Binding-site contacts:
Ligand atom C7 contacts residue ASN771 of chain 1.C at 3.1 Å.
Ligand atom C8 contacts residue ASN771 of chain 1.C at 4.3 Å.
Ligand atom O5 contacts residue ASN771 of chain 1.C at 2.3 Å (h-bond).
Ligand atom N2 contacts residue ASN771 of chain 1.C at 3.0 Å (h-bond).
Ligand atom O7 contacts residue ASN771 of chain 1.C at 2.7 Å (h-bond).
Ligand atom C2 contacts residue ASN771 of chain 1.C at 2.5 Å.
Ligand atom C5 contacts residue ASN771 of chain 1.C at 3.6 Å.
Ligand atom C8 contacts residue PRO767 of chain 1.C at 3.6 Å (hydrophobic).
Ligand atom C3 contacts residue ASN771 of chain 1.C at 3.8 Å.
Ligand atom C7 contacts residue PRO767 of chain 1.C at 4.1 Å (hydrophobic).
Ligand atom C1 contacts residue ASN771 of chain 1.C at 1.4 Å.
Ligand atom O7 contacts residue PRO767 of chain 1.C at 3.8 Å.
Ligand atom C4 contacts residue ASN771 of chain 1.C at 4.2 Å.

A small-molecule ligand and the protein it binds are described below.
Small molecule (SMILES): CC(=O)N[C@H]1[C@H](O[C@H]2[C@H](O)[C@@H](NC(C)=O)CO[C@@H]2CO)O[C@H](CO)[C@@H](O)[C@@H]1O

Sequence of chain 1.C:
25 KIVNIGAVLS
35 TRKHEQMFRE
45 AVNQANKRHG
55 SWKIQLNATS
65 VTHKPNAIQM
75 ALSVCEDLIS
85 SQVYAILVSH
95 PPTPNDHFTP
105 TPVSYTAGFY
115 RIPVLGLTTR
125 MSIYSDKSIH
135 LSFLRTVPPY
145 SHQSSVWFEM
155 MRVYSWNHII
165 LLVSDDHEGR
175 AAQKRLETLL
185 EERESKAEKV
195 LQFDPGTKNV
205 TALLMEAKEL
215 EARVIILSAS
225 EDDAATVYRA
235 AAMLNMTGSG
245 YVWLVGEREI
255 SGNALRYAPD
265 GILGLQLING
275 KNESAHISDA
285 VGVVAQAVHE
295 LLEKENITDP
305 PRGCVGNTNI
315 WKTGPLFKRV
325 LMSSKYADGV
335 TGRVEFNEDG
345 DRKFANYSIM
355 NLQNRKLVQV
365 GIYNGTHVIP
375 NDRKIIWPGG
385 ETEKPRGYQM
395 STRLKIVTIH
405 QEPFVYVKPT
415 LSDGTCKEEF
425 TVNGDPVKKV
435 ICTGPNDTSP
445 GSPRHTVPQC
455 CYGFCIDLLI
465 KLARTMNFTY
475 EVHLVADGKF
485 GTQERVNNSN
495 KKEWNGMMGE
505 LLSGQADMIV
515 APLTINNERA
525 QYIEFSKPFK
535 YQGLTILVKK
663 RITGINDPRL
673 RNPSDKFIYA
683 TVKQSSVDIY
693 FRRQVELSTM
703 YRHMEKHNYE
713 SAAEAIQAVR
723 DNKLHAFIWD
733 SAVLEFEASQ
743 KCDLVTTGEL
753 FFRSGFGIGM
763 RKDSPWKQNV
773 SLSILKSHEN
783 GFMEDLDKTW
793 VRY